Sequence of chain 1.F:
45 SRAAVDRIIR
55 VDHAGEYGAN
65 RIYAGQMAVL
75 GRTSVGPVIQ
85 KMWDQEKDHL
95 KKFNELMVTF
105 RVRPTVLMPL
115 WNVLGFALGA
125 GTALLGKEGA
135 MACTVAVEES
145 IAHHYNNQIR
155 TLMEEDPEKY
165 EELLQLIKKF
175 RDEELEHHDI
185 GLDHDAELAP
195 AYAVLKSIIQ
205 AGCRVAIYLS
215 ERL

Sequence of chain 1.E:
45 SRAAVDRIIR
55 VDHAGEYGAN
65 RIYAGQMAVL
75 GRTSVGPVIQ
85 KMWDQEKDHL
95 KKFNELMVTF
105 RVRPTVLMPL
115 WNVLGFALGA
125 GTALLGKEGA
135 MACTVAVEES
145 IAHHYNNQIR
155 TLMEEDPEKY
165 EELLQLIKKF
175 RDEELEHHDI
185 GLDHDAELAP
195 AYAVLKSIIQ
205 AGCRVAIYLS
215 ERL

A protein and the small-molecule ligand that binds it are described below.
Small molecule (SMILES): CC(C)=CCCC(C)=CCC/C(C)=C/CC/C(C)=C/CCC(C)=CCC/C(C)=C/CCC(C)=CCCC(C)=CCc1ccccc1O

Sequence of chain 1.C:
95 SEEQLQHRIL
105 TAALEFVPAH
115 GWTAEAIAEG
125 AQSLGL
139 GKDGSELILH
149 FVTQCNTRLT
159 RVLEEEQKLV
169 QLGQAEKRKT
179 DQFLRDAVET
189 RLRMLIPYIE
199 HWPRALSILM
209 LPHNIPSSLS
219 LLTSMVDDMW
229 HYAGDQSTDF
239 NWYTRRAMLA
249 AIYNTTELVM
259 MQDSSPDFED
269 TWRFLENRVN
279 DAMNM

Binding-site contacts:
Ligand atom C3 contacts residue TRP115 of chain 1.E at 3.6 Å (hydrophobic).
Ligand atom C13 contacts residue ILE203 of chain 1.E at 3.7 Å (hydrophobic).
Ligand atom C26 contacts residue LEU122 of chain 1.E at 4.0 Å (hydrophobic).
Ligand atom C25 contacts residue MET208 of chain 1.C at 3.9 Å (hydrophobic).
Ligand atom C7 contacts residue GLY62 of chain 1.E at 3.8 Å.
Ligand atom C33 contacts residue LEU118 of chain 1.E at 3.8 Å (hydrophobic).
Ligand atom C4 contacts residue TRP115 of chain 1.E at 3.9 Å (hydrophobic).
Ligand atom C17 contacts residue ILE202 of chain 1.E at 4.0 Å (hydrophobic).
Ligand atom C2 contacts residue GLY62 of chain 1.E at 3.7 Å.
Ligand atom C10 contacts residue TRP115 of chain 1.E at 3.7 Å (hydrophobic).
Ligand atom C5 contacts residue GLY59 of chain 1.E at 3.6 Å.
Ligand atom C34 contacts residue LEU118 of chain 1.E at 3.7 Å (hydrophobic).
Ligand atom C6 contacts residue GLY59 of chain 1.E at 3.9 Å.
Ligand atom C8 contacts residue ILE66 of chain 1.E at 3.9 Å (hydrophobic).
Ligand atom C10 contacts residue LEU118 of chain 1.E at 3.8 Å (hydrophobic).
Ligand atom C11 contacts residue LEU122 of chain 1.E at 3.7 Å (hydrophobic).
Ligand atom C32 contacts residue LEU122 of chain 1.E at 3.9 Å (hydrophobic).
Ligand atom C12 contacts residue CYS207 of chain 1.E at 3.9 Å (hydrophobic).
Ligand atom C16 contacts residue LEU122 of chain 1.E at 3.7 Å (hydrophobic).
Ligand atom C22 contacts residue LEU122 of chain 1.E at 4.0 Å (hydrophobic).
Ligand atom C30 contacts residue MET208 of chain 1.C at 3.8 Å (hydrophobic).
Ligand atom C16 contacts residue ILE203 of chain 1.E at 3.8 Å (hydrophobic).
Ligand atom C33 contacts residue LEU122 of chain 1.E at 3.8 Å (hydrophobic).
Ligand atom O contacts residue ILE66 of chain 1.E at 3.5 Å.
Ligand atom C13 contacts residue GLY206 of chain 1.E at 3.8 Å.
Ligand atom C4 contacts residue ALA210 of chain 1.E at 3.7 Å (hydrophobic).
Ligand atom C12 contacts residue GLY206 of chain 1.E at 3.8 Å.
Ligand atom C4 contacts residue ALA58 of chain 1.E at 3.9 Å (hydrophobic).
Ligand atom C27 contacts residue MET208 of chain 1.C at 3.8 Å (hydrophobic).
Ligand atom C15 contacts residue GLY206 of chain 1.E at 3.9 Å.
Ligand atom C18 contacts residue ILE202 of chain 1.E at 3.9 Å (hydrophobic).
Ligand atom C13 contacts residue CYS207 of chain 1.E at 4.0 Å (hydrophobic).
Ligand atom O contacts residue CYS207 of chain 1.E at 3.9 Å.
Ligand atom C30 contacts residue PRO210 of chain 1.C at 3.9 Å (hydrophobic).
Ligand atom C26 contacts residue THR126 of chain 1.E at 4.0 Å.
Ligand atom C22 contacts residue LEU199 of chain 1.E at 3.9 Å (hydrophobic).
Ligand atom C5 contacts residue ILE211 of chain 1.E at 3.8 Å (hydrophobic).
Ligand atom C27 contacts residue GLY125 of chain 1.E at 3.7 Å.
Ligand atom C5 contacts residue ALA58 of chain 1.E at 4.0 Å (hydrophobic).
Ligand atom C26 contacts residue GLY125 of chain 1.E at 3.7 Å.